Sequence of chain 1.A:
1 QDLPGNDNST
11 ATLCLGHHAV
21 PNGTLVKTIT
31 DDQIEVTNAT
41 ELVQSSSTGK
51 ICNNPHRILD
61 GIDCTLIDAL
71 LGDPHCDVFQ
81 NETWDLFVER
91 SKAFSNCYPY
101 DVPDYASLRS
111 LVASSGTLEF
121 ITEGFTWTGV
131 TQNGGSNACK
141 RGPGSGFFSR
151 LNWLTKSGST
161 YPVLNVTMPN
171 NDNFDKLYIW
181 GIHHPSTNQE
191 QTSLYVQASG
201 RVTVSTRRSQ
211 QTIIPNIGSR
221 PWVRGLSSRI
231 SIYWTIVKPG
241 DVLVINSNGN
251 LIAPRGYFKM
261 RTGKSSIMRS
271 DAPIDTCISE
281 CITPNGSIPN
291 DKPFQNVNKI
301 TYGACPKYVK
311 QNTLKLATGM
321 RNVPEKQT

Binding-site contacts:
Ligand atom C8 contacts residue SER46 of chain 1.A at 4.5 Å.
Ligand atom C8 contacts residue VAL297 of chain 1.A at 4.1 Å (hydrophobic).
Ligand atom C5 contacts residue ASN298 of chain 1.A at 4.0 Å.
Ligand atom C1 contacts residue ASN298 of chain 1.A at 4.2 Å.
Ligand atom C3 contacts residue VAL297 of chain 1.A at 4.2 Å (hydrophobic).
Ligand atom C8 contacts residue SER45 of chain 1.A at 3.4 Å.
Ligand atom N2 contacts residue ASN285 of chain 1.A at 3.0 Å (h-bond).
Ligand atom O5 contacts residue ASN298 of chain 1.A at 3.7 Å.
Ligand atom C1 contacts residue ASN285 of chain 1.A at 1.4 Å.
Ligand atom C8 contacts residue ASN285 of chain 1.A at 4.4 Å.
Ligand atom C4 contacts residue ASN285 of chain 1.A at 4.2 Å.
Ligand atom C7 contacts residue VAL297 of chain 1.A at 4.2 Å (hydrophobic).
Ligand atom C5 contacts residue ASN285 of chain 1.A at 3.6 Å.
Ligand atom O7 contacts residue ASN285 of chain 1.A at 2.8 Å (h-bond).
Ligand atom C2 contacts residue ASN285 of chain 1.A at 2.5 Å.
Ligand atom C7 contacts residue ASN285 of chain 1.A at 3.1 Å.
Ligand atom C3 contacts residue ASN285 of chain 1.A at 3.8 Å.
Ligand atom C2 contacts residue VAL297 of chain 1.A at 3.9 Å (hydrophobic).
Ligand atom O6 contacts residue ASN285 of chain 1.A at 4.5 Å.
Ligand atom O5 contacts residue ASN285 of chain 1.A at 2.3 Å (h-bond).
Ligand atom C6 contacts residue ASN298 of chain 1.A at 4.2 Å.
Ligand atom C1 contacts residue VAL297 of chain 1.A at 3.5 Å (hydrophobic).
Ligand atom N2 contacts residue VAL297 of chain 1.A at 3.4 Å (h-bond).

This small molecule binds to this protein.
Small molecule (SMILES): CC(=O)N[C@@H]1[C@@H](O)[C@H](O)[C@@H](CO)O[C@H]1O